Binding-site contacts:
Ligand atom O7 contacts residue ASN801 of chain 1.C at 2.9 Å (h-bond).
Ligand atom C4 contacts residue ASN801 of chain 1.C at 4.2 Å.
Ligand atom C6 contacts residue GLN804 of chain 1.C at 4.0 Å.
Ligand atom C7 contacts residue ASN801 of chain 1.C at 3.1 Å.
Ligand atom C3 contacts residue ASN801 of chain 1.C at 3.7 Å.
Ligand atom C5 contacts residue ASN801 of chain 1.C at 3.6 Å.
Ligand atom O5 contacts residue ASN801 of chain 1.C at 2.3 Å (h-bond).
Ligand atom C2 contacts residue ASN801 of chain 1.C at 2.4 Å.
Ligand atom N2 contacts residue ASN801 of chain 1.C at 2.9 Å (h-bond).
Ligand atom C1 contacts residue SER803 of chain 1.C at 4.1 Å.
Ligand atom C1 contacts residue ASN801 of chain 1.C at 1.4 Å.
Ligand atom C8 contacts residue ASN801 of chain 1.C at 4.3 Å.

Sequence of chain 1.C:
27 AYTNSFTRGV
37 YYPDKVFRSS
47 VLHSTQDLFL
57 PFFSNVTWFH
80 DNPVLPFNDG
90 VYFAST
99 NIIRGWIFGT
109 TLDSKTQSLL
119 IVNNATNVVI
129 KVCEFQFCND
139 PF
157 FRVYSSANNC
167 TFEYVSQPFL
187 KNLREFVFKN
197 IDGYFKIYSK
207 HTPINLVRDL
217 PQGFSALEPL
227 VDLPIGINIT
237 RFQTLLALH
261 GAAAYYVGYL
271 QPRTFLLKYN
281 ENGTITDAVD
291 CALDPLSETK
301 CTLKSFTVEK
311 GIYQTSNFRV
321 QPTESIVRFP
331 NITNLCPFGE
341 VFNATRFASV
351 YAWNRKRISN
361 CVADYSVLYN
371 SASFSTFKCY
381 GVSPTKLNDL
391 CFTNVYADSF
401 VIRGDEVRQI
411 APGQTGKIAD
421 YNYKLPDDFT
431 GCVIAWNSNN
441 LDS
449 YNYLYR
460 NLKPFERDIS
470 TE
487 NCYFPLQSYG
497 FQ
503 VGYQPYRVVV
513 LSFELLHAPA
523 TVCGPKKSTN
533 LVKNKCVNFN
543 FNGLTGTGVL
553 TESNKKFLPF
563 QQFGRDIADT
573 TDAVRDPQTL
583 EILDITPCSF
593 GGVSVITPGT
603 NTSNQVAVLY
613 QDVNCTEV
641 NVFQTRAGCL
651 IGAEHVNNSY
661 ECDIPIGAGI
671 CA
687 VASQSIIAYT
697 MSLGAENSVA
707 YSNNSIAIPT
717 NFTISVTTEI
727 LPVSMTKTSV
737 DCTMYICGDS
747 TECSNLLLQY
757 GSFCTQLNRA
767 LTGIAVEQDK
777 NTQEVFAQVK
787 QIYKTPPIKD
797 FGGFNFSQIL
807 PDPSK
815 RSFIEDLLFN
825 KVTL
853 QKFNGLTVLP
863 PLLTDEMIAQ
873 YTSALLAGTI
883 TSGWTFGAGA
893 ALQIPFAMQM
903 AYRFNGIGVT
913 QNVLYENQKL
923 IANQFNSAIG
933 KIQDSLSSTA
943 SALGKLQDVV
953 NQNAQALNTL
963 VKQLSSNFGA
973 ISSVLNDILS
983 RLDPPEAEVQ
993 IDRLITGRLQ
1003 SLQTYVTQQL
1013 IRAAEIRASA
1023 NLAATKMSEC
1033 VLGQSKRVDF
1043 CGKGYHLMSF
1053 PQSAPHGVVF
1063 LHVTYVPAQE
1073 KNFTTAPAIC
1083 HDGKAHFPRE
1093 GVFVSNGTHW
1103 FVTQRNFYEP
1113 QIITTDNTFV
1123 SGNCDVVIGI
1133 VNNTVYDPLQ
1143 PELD

The small molecule below binds the protein below.
Small molecule (SMILES): CC(=O)N[C@H]1[C@H](O[C@H]2[C@H](O)[C@@H](NC(C)=O)CO[C@@H]2CO)O[C@H](CO)[C@@H](O)[C@@H]1O